Sequence of chain 1.B:
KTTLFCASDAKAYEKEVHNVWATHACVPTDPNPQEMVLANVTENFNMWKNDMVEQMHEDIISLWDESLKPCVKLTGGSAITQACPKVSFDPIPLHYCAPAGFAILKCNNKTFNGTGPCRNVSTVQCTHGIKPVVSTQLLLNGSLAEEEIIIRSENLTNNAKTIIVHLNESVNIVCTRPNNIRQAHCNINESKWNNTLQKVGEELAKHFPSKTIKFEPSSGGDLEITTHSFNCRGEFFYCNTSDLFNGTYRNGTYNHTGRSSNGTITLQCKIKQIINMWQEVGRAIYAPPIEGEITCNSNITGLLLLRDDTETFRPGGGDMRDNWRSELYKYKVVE

Binding-site contacts:
Ligand atom C2 contacts residue ASN253 of chain 1.B at 2.4 Å.
Ligand atom C1 contacts residue ASN253 of chain 1.B at 1.4 Å.
Ligand atom O7 contacts residue ASN253 of chain 1.B at 3.5 Å (h-bond).
Ligand atom N2 contacts residue ASN253 of chain 1.B at 2.8 Å (h-bond).
Ligand atom C8 contacts residue THR239 of chain 1.B at 3.6 Å.
Ligand atom C7 contacts residue THR240 of chain 1.B at 4.4 Å.
Ligand atom C1 contacts residue SER255 of chain 1.B at 3.6 Å.
Ligand atom O7 contacts residue THR240 of chain 1.B at 4.2 Å.
Ligand atom O5 contacts residue SER255 of chain 1.B at 3.5 Å (h-bond).
Ligand atom C7 contacts residue ASN253 of chain 1.B at 3.5 Å.
Ligand atom C5 contacts residue SER255 of chain 1.B at 3.5 Å.
Ligand atom C5 contacts residue ASN253 of chain 1.B at 3.6 Å.
Ligand atom C4 contacts residue ASN253 of chain 1.B at 4.2 Å.
Ligand atom O5 contacts residue ASN253 of chain 1.B at 2.4 Å (h-bond).
Ligand atom C8 contacts residue THR240 of chain 1.B at 4.5 Å.
Ligand atom C6 contacts residue SER255 of chain 1.B at 4.1 Å.
Ligand atom O7 contacts residue LEU236 of chain 1.B at 4.3 Å.
Ligand atom O6 contacts residue SER255 of chain 1.B at 3.5 Å (h-bond).
Ligand atom C8 contacts residue LEU236 of chain 1.B at 4.4 Å (hydrophobic).
Ligand atom C3 contacts residue ASN253 of chain 1.B at 3.8 Å.

The protein below binds the small molecule below.
Small molecule (SMILES): CC(=O)N[C@@H]1[C@@H](O)[C@H](O)[C@@H](CO)O[C@H]1O